Sequence of chain 1.A:
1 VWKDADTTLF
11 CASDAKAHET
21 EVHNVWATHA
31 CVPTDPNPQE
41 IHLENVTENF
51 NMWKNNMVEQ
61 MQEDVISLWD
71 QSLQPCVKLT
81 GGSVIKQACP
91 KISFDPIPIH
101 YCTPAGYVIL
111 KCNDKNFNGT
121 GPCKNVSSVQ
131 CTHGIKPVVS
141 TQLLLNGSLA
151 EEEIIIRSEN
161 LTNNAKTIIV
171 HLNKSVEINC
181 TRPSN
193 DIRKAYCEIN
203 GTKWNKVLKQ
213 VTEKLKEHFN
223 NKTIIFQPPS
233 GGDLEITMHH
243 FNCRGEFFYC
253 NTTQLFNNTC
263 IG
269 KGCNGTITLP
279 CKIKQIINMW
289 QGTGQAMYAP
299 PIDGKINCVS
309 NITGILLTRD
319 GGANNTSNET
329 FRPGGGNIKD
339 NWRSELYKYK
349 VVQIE

Binding-site contacts:
Ligand atom C8 contacts residue SER158 of chain 1.A at 4.2 Å.
Ligand atom C8 contacts residue LEU161 of chain 1.A at 3.8 Å (hydrophobic).
Ligand atom C3 contacts residue ASN118 of chain 1.A at 3.8 Å.
Ligand atom C5 contacts residue THR120 of chain 1.A at 3.9 Å.
Ligand atom C4 contacts residue ASN118 of chain 1.A at 4.2 Å.
Ligand atom O5 contacts residue THR120 of chain 1.A at 3.8 Å.
Ligand atom C6 contacts residue THR120 of chain 1.A at 4.2 Å.
Ligand atom O7 contacts residue ILE156 of chain 1.A at 4.4 Å.
Ligand atom C1 contacts residue ASN118 of chain 1.A at 1.4 Å.
Ligand atom N2 contacts residue ASN118 of chain 1.A at 2.8 Å (h-bond).
Ligand atom C8 contacts residue ASN118 of chain 1.A at 4.3 Å.
Ligand atom C5 contacts residue ASN118 of chain 1.A at 3.7 Å.
Ligand atom C7 contacts residue HIS220 of chain 1.A at 4.3 Å.
Ligand atom C2 contacts residue ASN118 of chain 1.A at 2.4 Å.
Ligand atom O7 contacts residue ASN118 of chain 1.A at 3.2 Å (h-bond).
Ligand atom C7 contacts residue ASN118 of chain 1.A at 3.2 Å.
Ligand atom O7 contacts residue HIS220 of chain 1.A at 3.4 Å (h-bond).
Ligand atom C8 contacts residue HIS220 of chain 1.A at 4.4 Å.
Ligand atom O5 contacts residue ASN118 of chain 1.A at 2.4 Å (h-bond).
Ligand atom C8 contacts residue ILE156 of chain 1.A at 3.8 Å (hydrophobic).
Ligand atom C1 contacts residue THR120 of chain 1.A at 4.0 Å.
Ligand atom C7 contacts residue ILE156 of chain 1.A at 4.3 Å (hydrophobic).

The protein below binds the small molecule below.
Small molecule (SMILES): CC(=O)N[C@@H]1[C@@H](O)[C@H](O)[C@@H](CO)O[C@H]1O